Sequence of chain 2.A:
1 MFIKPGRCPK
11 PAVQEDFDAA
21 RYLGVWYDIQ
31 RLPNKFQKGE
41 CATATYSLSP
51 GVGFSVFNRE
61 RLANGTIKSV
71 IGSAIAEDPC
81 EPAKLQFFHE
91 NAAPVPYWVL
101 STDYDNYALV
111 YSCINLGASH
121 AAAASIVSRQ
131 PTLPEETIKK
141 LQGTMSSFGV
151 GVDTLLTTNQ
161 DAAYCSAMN

The small molecule below binds the protein below.
Small molecule (SMILES): C=CC1=C(C)/C(=C/c2[nH]c(/C=C3\N=C(/C=C4\NC(=O)C(C)=C4C=C)C(C)=C3CCC(=O)O)c(CCC(=O)O)c2C)NC1=O

Binding-site contacts:
Ligand atom C2B contacts residue PHE36 of chain 1.A at 3.6 Å (hydrophobic).
Ligand atom ND contacts residue ASN58 of chain 1.A at 3.6 Å (h-bond).
Ligand atom O2D contacts residue GLU60 of chain 1.A at 2.7 Å (salt-bridge).
Ligand atom CGD contacts residue GLU60 of chain 1.A at 3.2 Å.
Ligand atom CHB contacts residue HIS89 of chain 1.A at 3.6 Å.
Ligand atom OB contacts residue LEU116 of chain 2.A at 3.2 Å (h-bond).
Ligand atom CGA contacts residue PHE36 of chain 1.A at 3.8 Å (hydrophobic).
Ligand atom CBD contacts residue PHE36 of chain 1.A at 3.2 Å (hydrophobic).
Ligand atom CHA contacts residue VAL70 of chain 1.A at 3.4 Å (hydrophobic).
Ligand atom C1B contacts residue PHE36 of chain 1.A at 3.5 Å (hydrophobic).
Ligand atom C4A contacts residue HIS89 of chain 1.A at 3.6 Å.
Ligand atom C1D contacts residue ASN58 of chain 1.A at 3.5 Å.
Ligand atom O2D contacts residue LYS68 of chain 1.A at 3.3 Å.
Ligand atom CMA contacts residue HIS89 of chain 1.A at 3.5 Å.
Ligand atom C3A contacts residue HIS89 of chain 1.A at 3.6 Å.
Ligand atom NA contacts residue PHE36 of chain 1.A at 3.1 Å.
Ligand atom CAB contacts residue SER112 of chain 1.A at 3.4 Å.
Ligand atom C3D contacts residue VAL70 of chain 1.A at 3.6 Å (hydrophobic).
Ligand atom CGD contacts residue LYS68 of chain 1.A at 3.5 Å.
Ligand atom CAB contacts residue ALA123 of chain 1.A at 3.7 Å (hydrophobic).
Ligand atom C4D contacts residue VAL70 of chain 1.A at 3.6 Å (hydrophobic).
Ligand atom O1D contacts residue LYS68 of chain 1.A at 3.0 Å.
Ligand atom O2A contacts residue PHE36 of chain 1.A at 3.2 Å.
Ligand atom CBC contacts residue ALA44 of chain 1.A at 3.7 Å (hydrophobic).
Ligand atom NC contacts residue PHE36 of chain 1.A at 3.3 Å.
Ligand atom CMB contacts residue SER112 of chain 1.A at 3.7 Å.
Ligand atom C4A contacts residue PHE36 of chain 1.A at 3.8 Å (hydrophobic).
Ligand atom ND contacts residue PHE36 of chain 1.A at 3.4 Å.
Ligand atom CBC contacts residue THR43 of chain 1.A at 3.7 Å.
Ligand atom O2A contacts residue ALA118 of chain 2.A at 3.8 Å.
Ligand atom NB contacts residue PHE36 of chain 1.A at 3.3 Å.
Ligand atom C2A contacts residue HIS89 of chain 1.A at 3.7 Å.
Ligand atom CAD contacts residue VAL70 of chain 1.A at 3.5 Å (hydrophobic).
Ligand atom C1A contacts residue PHE36 of chain 1.A at 3.6 Å (hydrophobic).
Ligand atom CMD contacts residue GLU60 of chain 1.A at 3.6 Å.
Ligand atom C4B contacts residue PHE36 of chain 1.A at 3.8 Å (hydrophobic).
Ligand atom CBD contacts residue GLU60 of chain 1.A at 3.1 Å.
Ligand atom C2D contacts residue ASN58 of chain 1.A at 3.5 Å.
Ligand atom CAA contacts residue VAL70 of chain 1.A at 3.7 Å (hydrophobic).
Ligand atom CMD contacts residue ARG59 of chain 1.A at 3.3 Å.

Sequence of chain 1.A:
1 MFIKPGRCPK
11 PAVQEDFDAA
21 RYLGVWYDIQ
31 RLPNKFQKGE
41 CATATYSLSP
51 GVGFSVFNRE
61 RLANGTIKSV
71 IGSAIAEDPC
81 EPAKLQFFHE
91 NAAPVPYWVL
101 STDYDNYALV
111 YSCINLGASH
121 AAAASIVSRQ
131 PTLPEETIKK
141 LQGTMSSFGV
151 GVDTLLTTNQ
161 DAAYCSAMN